Binding-site contacts:
Ligand atom C2 contacts residue TYR20 of chain 1.A at 4.1 Å (hydrophobic).
Ligand atom C1 contacts residue HIS163 of chain 1.B at 4.1 Å.
Ligand atom O7 contacts residue ARG158 of chain 1.B at 2.8 Å (salt-bridge).
Ligand atom C1 contacts residue TYR148 of chain 1.B at 2.8 Å (hydrophobic).
Ligand atom C2 contacts residue TYR148 of chain 1.B at 2.6 Å (hydrophobic).
Ligand atom C4 contacts residue PRO19 of chain 1.A at 3.3 Å (hydrophobic).
Ligand atom C2 contacts residue PRO19 of chain 1.A at 3.6 Å (hydrophobic).
Ligand atom C3 contacts residue PRO19 of chain 1.A at 3.2 Å (hydrophobic).
Ligand atom O11 contacts residue PRO19 of chain 1.A at 3.9 Å.
Ligand atom N9 contacts residue TRP150 of chain 1.B at 3.8 Å.
Ligand atom O8 contacts residue TYR109 of chain 1.B at 3.0 Å (h-bond).
Ligand atom C2 contacts residue TYR109 of chain 1.B at 4.1 Å (hydrophobic).
Ligand atom C6 contacts residue ARG158 of chain 1.B at 3.7 Å.
Ligand atom C1 contacts residue PRO19 of chain 1.A at 4.0 Å (hydrophobic).
Ligand atom O7 contacts residue FE1 of chain 1.C at 2.3 Å.
Ligand atom C3 contacts residue FE1 of chain 1.C at 4.0 Å.
Ligand atom C2 contacts residue FE1 of chain 1.C at 2.8 Å.
Ligand atom C5 contacts residue HIS142 of chain 1.A at 4.1 Å.
Ligand atom O8 contacts residue TYR148 of chain 1.B at 2.7 Å (h-bond).
Ligand atom O8 contacts residue HIS163 of chain 1.B at 3.3 Å (h-bond).
Ligand atom O7 contacts residue HIS163 of chain 1.B at 3.0 Å.
Ligand atom O8 contacts residue FE1 of chain 1.C at 2.0 Å.
Ligand atom C6 contacts residue TYR148 of chain 1.B at 3.7 Å (hydrophobic).
Ligand atom C6 contacts residue ILE192 of chain 1.B at 3.9 Å (hydrophobic).
Ligand atom O10 contacts residue PRO19 of chain 1.A at 3.3 Å.
Ligand atom C5 contacts residue PRO19 of chain 1.A at 3.8 Å (hydrophobic).
Ligand atom O11 contacts residue HIS142 of chain 1.A at 3.7 Å.
Ligand atom C1 contacts residue FE1 of chain 1.C at 2.9 Å.
Ligand atom O8 contacts residue TYR20 of chain 1.A at 3.5 Å.
Ligand atom C3 contacts residue TYR148 of chain 1.B at 3.5 Å (hydrophobic).
Ligand atom C1 contacts residue ARG158 of chain 1.B at 3.6 Å.
Ligand atom N9 contacts residue PRO19 of chain 1.A at 3.3 Å.
Ligand atom O10 contacts residue TYR20 of chain 1.A at 3.5 Å (h-bond).
Ligand atom O7 contacts residue TYR148 of chain 1.B at 2.9 Å (h-bond).
Ligand atom O7 contacts residue HIS161 of chain 1.B at 3.3 Å (h-bond).
Ligand atom O7 contacts residue GLN178 of chain 1.B at 4.1 Å.
Ligand atom C3 contacts residue TYR20 of chain 1.A at 3.6 Å (hydrophobic).
Ligand atom C6 contacts residue PRO19 of chain 1.A at 4.1 Å (hydrophobic).
Ligand atom O11 contacts residue TRP150 of chain 1.B at 3.4 Å.
Ligand atom C5 contacts residue TRP150 of chain 1.B at 3.9 Å (hydrophobic).

Sequence of chain 1.A:
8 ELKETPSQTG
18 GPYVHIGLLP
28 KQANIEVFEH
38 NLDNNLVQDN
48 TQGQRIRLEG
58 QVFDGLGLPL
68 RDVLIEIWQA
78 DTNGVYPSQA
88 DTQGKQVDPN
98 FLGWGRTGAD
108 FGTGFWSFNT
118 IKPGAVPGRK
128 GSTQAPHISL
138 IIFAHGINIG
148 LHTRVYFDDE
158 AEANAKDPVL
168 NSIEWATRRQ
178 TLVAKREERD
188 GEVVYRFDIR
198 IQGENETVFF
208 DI

The small molecule below binds the protein below.
Small molecule (SMILES): O=[N+]([O-])c1ccc(O)c(O)c1

Sequence of chain 1.B:
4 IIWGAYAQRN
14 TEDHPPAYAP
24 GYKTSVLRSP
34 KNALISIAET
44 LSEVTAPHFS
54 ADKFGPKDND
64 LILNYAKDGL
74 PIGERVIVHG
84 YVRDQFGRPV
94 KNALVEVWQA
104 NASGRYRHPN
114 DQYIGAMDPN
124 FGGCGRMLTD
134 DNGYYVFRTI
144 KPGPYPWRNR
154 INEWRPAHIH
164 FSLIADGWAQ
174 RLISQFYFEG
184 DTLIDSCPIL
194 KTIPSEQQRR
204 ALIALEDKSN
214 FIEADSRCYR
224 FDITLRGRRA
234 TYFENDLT